This protein binds this small molecule.
Small molecule (SMILES): CC(=O)N[C@H]1[C@H](O[C@H]2[C@H](O)[C@@H](NC(C)=O)CO[C@@H]2CO)O[C@H](CO)[C@@H](O)[C@@H]1O

Sequence of chain 1.A:
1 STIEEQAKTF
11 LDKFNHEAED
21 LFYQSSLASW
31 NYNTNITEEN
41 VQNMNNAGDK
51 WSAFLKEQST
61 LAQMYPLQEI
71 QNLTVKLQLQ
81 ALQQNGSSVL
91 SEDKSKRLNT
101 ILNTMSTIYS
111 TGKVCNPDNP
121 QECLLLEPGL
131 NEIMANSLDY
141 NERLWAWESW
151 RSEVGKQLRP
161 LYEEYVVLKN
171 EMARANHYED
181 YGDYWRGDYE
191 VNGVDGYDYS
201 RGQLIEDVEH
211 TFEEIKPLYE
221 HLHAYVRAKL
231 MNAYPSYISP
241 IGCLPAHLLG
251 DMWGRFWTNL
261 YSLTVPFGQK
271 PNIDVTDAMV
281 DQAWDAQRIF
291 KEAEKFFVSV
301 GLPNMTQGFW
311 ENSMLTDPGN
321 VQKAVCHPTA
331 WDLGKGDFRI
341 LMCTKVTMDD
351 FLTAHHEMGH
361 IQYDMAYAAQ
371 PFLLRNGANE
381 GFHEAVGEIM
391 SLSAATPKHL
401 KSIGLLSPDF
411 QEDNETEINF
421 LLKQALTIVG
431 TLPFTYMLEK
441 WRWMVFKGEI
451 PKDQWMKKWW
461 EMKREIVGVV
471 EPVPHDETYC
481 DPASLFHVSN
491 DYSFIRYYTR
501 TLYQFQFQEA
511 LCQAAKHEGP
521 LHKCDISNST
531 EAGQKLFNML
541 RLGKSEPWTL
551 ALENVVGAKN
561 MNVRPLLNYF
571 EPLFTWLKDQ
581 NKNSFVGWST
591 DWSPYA

Binding-site contacts:
Ligand atom O6 contacts residue ASN72 of chain 1.A at 4.5 Å.
Ligand atom C8 contacts residue ASN72 of chain 1.A at 4.2 Å.
Ligand atom C1 contacts residue ASN72 of chain 1.A at 1.4 Å.
Ligand atom O5 contacts residue LYS8 of chain 1.A at 3.8 Å.
Ligand atom N2 contacts residue ASN72 of chain 1.A at 3.0 Å (h-bond).
Ligand atom C3 contacts residue ASN72 of chain 1.A at 3.8 Å.
Ligand atom O6 contacts residue LYS8 of chain 1.A at 3.1 Å.
Ligand atom C6 contacts residue LYS8 of chain 1.A at 4.5 Å.
Ligand atom C7 contacts residue ASN72 of chain 1.A at 3.5 Å.
Ligand atom O5 contacts residue VAL75 of chain 1.A at 4.3 Å.
Ligand atom O7 contacts residue ASN72 of chain 1.A at 3.6 Å (h-bond).
Ligand atom O5 contacts residue ASN72 of chain 1.A at 2.3 Å (h-bond).
Ligand atom C2 contacts residue ASN72 of chain 1.A at 2.5 Å.
Ligand atom C4 contacts residue ASN72 of chain 1.A at 4.2 Å.
Ligand atom C5 contacts residue ASN72 of chain 1.A at 3.6 Å.
Ligand atom C1 contacts residue VAL75 of chain 1.A at 4.4 Å (hydrophobic).